Binding-site contacts:
Ligand atom N10 contacts residue ASP106 of chain 1.A at 2.9 Å (salt-bridge).
Ligand atom C4 contacts residue ASP106 of chain 1.A at 3.7 Å.
Ligand atom O11 contacts residue TYR237 of chain 1.A at 2.5 Å (h-bond).
Ligand atom C12 contacts residue TYR154 of chain 1.A at 3.9 Å (hydrophobic).
Ligand atom C15 contacts residue TRP107 of chain 1.A at 4.0 Å (hydrophobic).
Ligand atom O11 contacts residue TRP107 of chain 1.A at 4.0 Å.
Ligand atom N3 contacts residue HIS295 of chain 1.A at 4.0 Å.
Ligand atom C7 contacts residue TRP296 of chain 1.A at 3.3 Å (hydrophobic).
Ligand atom C6 contacts residue ASP106 of chain 1.A at 3.2 Å.
Ligand atom C7 contacts residue HIS295 of chain 1.A at 3.9 Å.
Ligand atom C8 contacts residue TRP296 of chain 1.A at 4.0 Å (hydrophobic).
Ligand atom C8 contacts residue PHE38 of chain 1.A at 3.7 Å (hydrophobic).
Ligand atom C7 contacts residue PHE38 of chain 1.A at 3.2 Å (hydrophobic).
Ligand atom C13 contacts residue TRP107 of chain 1.A at 3.7 Å (hydrophobic).
Ligand atom C6 contacts residue TYR237 of chain 1.A at 3.6 Å (hydrophobic).
Ligand atom O14 contacts residue TRP107 of chain 1.A at 4.1 Å.
Ligand atom N3 contacts residue VAL269 of chain 1.A at 4.1 Å.
Ligand atom C2 contacts residue TYR237 of chain 1.A at 3.7 Å (hydrophobic).
Ligand atom N3 contacts residue ASP106 of chain 1.A at 3.0 Å (salt-bridge).
Ligand atom C1 contacts residue TYR237 of chain 1.A at 4.1 Å (hydrophobic).
Ligand atom CL9 contacts residue LEU179 of chain 1.A at 4.1 Å.
Ligand atom C13 contacts residue ASP106 of chain 1.A at 3.7 Å.
Ligand atom C15 contacts residue THR131 of chain 1.A at 3.9 Å.
Ligand atom C8 contacts residue LEU179 of chain 1.A at 3.7 Å (hydrophobic).
Ligand atom O11 contacts residue TYR154 of chain 1.A at 3.1 Å (h-bond).
Ligand atom C4 contacts residue PHE38 of chain 1.A at 3.5 Å (hydrophobic).
Ligand atom C6 contacts residue TYR154 of chain 1.A at 3.2 Å (hydrophobic).
Ligand atom CL9 contacts residue LEU199 of chain 1.A at 3.9 Å.
Ligand atom CL9 contacts residue PHE158 of chain 1.A at 3.6 Å.
Ligand atom C12 contacts residue ASP106 of chain 1.A at 3.9 Å.
Ligand atom C15 contacts residue ASP106 of chain 1.A at 3.4 Å.
Ligand atom C1 contacts residue ASP106 of chain 1.A at 3.8 Å.
Ligand atom C4 contacts residue HIS295 of chain 1.A at 3.2 Å.
Ligand atom C1 contacts residue HIS295 of chain 1.A at 4.1 Å.
Ligand atom N10 contacts residue LEU270 of chain 1.A at 4.0 Å.
Ligand atom C12 contacts residue TRP107 of chain 1.A at 3.9 Å (hydrophobic).
Ligand atom N3 contacts residue TYR154 of chain 1.A at 3.8 Å.
Ligand atom C2 contacts residue TYR154 of chain 1.A at 3.9 Å (hydrophobic).
Ligand atom C15 contacts residue MET110 of chain 1.A at 3.7 Å (hydrophobic).
Ligand atom N10 contacts residue TYR154 of chain 1.A at 3.5 Å (h-bond).

A small-molecule ligand and the protein it binds are described below.
Small molecule (SMILES): COCCNC(=O)Nc1cccc(Cl)c1

Sequence of chain 1.A:
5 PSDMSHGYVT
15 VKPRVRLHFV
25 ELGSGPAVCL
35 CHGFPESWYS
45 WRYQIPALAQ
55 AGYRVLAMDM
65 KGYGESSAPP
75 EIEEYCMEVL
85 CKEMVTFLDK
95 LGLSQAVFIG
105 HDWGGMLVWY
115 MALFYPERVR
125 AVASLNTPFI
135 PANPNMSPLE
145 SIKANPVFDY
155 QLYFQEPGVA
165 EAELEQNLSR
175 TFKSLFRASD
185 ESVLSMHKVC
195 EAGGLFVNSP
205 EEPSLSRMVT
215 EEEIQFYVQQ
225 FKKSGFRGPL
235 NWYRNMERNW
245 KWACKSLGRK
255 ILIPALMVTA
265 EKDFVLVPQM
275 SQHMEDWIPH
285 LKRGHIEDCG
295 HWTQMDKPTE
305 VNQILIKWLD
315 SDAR